Sequence of chain 3.B:
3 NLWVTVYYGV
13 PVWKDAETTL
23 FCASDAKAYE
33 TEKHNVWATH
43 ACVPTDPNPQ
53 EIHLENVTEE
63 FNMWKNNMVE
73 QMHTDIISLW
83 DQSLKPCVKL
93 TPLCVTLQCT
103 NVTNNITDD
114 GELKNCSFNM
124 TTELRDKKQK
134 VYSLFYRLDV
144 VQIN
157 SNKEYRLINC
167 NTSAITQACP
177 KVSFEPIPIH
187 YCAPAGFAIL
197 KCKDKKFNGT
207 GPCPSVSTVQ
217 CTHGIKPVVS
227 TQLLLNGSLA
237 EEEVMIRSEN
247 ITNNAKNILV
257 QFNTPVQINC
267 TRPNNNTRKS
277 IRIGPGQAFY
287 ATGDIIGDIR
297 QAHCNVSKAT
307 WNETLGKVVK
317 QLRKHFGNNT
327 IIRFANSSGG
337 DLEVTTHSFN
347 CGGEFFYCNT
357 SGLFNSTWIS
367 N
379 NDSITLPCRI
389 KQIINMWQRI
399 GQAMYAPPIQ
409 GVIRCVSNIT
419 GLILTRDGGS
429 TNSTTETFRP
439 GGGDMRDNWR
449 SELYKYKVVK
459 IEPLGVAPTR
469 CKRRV

Binding-site contacts:
Ligand atom C5 contacts residue GLY66 of chain 3.D at 4.4 Å.
Ligand atom C6 contacts residue GLN3 of chain 1.E at 4.4 Å.
Ligand atom O6 contacts residue GLY66 of chain 3.D at 3.1 Å.
Ligand atom C1 contacts residue ASN271 of chain 3.B at 1.4 Å.
Ligand atom C7 contacts residue GLN118 of chain 1.E at 3.7 Å.
Ligand atom C8 contacts residue GLY409 of chain 3.B at 3.5 Å.
Ligand atom O7 contacts residue GLN118 of chain 1.E at 2.8 Å (h-bond).
Ligand atom C1 contacts residue ILE292 of chain 3.B at 3.9 Å (hydrophobic).
Ligand atom C8 contacts residue GLN118 of chain 1.E at 4.2 Å.
Ligand atom O6 contacts residue THR67 of chain 3.D at 3.0 Å (h-bond).
Ligand atom C7 contacts residue ASN271 of chain 3.B at 3.1 Å.
Ligand atom N2 contacts residue ASN271 of chain 3.B at 2.9 Å (h-bond).
Ligand atom C3 contacts residue ASN271 of chain 3.B at 3.8 Å.
Ligand atom C6 contacts residue ILE292 of chain 3.B at 4.4 Å (hydrophobic).
Ligand atom C6 contacts residue GLY66 of chain 3.D at 3.3 Å.
Ligand atom O6 contacts residue ASN64 of chain 3.D at 4.4 Å.
Ligand atom O5 contacts residue ILE292 of chain 3.B at 4.1 Å.
Ligand atom C8 contacts residue GLN408 of chain 3.B at 3.5 Å.
Ligand atom C5 contacts residue ILE292 of chain 3.B at 4.3 Å (hydrophobic).
Ligand atom C7 contacts residue GLY409 of chain 3.B at 4.0 Å.
Ligand atom O6 contacts residue GLN3 of chain 1.E at 4.2 Å.
Ligand atom N2 contacts residue GLY409 of chain 3.B at 4.4 Å.
Ligand atom C2 contacts residue ASN271 of chain 3.B at 2.6 Å.
Ligand atom O5 contacts residue ASN271 of chain 3.B at 2.3 Å (h-bond).
Ligand atom C5 contacts residue ASN271 of chain 3.B at 3.5 Å.
Ligand atom C8 contacts residue THR67 of chain 3.D at 4.1 Å.
Ligand atom C8 contacts residue ASN271 of chain 3.B at 3.8 Å.
Ligand atom C6 contacts residue ASN271 of chain 3.B at 4.5 Å.
Ligand atom O7 contacts residue ASN271 of chain 3.B at 3.4 Å (h-bond).
Ligand atom O4 contacts residue ARG68 of chain 3.D at 3.9 Å.
Ligand atom C6 contacts residue THR67 of chain 3.D at 3.3 Å.
Ligand atom C8 contacts residue ILE292 of chain 3.B at 3.7 Å (hydrophobic).
Ligand atom O4 contacts residue GLY66 of chain 3.D at 4.3 Å.
Ligand atom C4 contacts residue ASN271 of chain 3.B at 4.3 Å.
Ligand atom C6 contacts residue ARG68 of chain 3.D at 4.3 Å.

Sequence of chain 3.D:
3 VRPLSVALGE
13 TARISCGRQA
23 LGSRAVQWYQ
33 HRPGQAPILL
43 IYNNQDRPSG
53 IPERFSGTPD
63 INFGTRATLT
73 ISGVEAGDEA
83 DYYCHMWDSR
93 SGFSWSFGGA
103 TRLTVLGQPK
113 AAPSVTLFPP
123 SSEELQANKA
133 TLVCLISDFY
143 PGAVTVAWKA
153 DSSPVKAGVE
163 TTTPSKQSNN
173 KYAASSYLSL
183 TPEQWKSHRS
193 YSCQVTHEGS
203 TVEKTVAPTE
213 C

Sequence of chain 1.E:
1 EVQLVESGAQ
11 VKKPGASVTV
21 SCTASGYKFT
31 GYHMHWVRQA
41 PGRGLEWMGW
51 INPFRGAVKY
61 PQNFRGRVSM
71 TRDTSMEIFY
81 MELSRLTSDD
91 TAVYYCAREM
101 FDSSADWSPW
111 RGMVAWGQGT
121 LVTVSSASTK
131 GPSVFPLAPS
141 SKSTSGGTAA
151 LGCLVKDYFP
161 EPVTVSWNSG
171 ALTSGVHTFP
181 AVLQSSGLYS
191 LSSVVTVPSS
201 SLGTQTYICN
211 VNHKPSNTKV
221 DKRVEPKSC

This small molecule binds to this protein.
Small molecule (SMILES): CC(=O)N[C@H]1[C@H](O[C@H]2[C@H](O)[C@@H](NC(C)=O)CO[C@@H]2CO)O[C@H](CO)[C@@H](O[C@@H]2O[C@H](CO[C@H]3O[C@H](CO)[C@@H](O)[C@H](O)[C@@H]3O[C@@H]3O[C@H](CO)[C@@H](O)[C@H](O)[C@H]3NC(C)=O)[C@@H](O)[C@H](O[C@H]3O[C@H](CO)[C@@H](O)[C@H](O)[C@@H]3O[C@@H]3O[C@H](CO)[C@@H](O)[C@H](O)[C@H]3NC(C)=O)[C@@H]2O)[C@@H]1O